Binding-site contacts:
Ligand atom O2B contacts residue MG1 of chain 1.X at 2.4 Å.
Ligand atom O3' contacts residue LYS113 of chain 1.H at 3.3 Å.
Ligand atom O1G contacts residue MG1 of chain 1.X at 2.1 Å.
Ligand atom N6 contacts residue ASP84 of chain 1.H at 2.9 Å (salt-bridge).
Ligand atom O2G contacts residue GLY127 of chain 1.H at 3.1 Å (h-bond).
Ligand atom O2A contacts residue VAL130 of chain 1.H at 3.0 Å (h-bond).
Ligand atom O2B contacts residue LYS113 of chain 1.H at 2.9 Å (salt-bridge).
Ligand atom O2' contacts residue TYR119 of chain 1.H at 3.4 Å (h-bond).
Ligand atom O3G contacts residue HIS126 of chain 1.H at 3.3 Å (h-bond).
Ligand atom O1B contacts residue LYS113 of chain 1.H at 3.0 Å.
Ligand atom N3B contacts residue GLY124 of chain 1.H at 3.4 Å.
Ligand atom O2A contacts residue MG1 of chain 1.X at 3.0 Å.
Ligand atom C2' contacts residue TYR17 of chain 1.G at 3.3 Å (hydrophobic).
Ligand atom N3 contacts residue TYR17 of chain 1.G at 2.7 Å (h-bond).
Ligand atom O2G contacts residue GLY129 of chain 1.H at 2.7 Å (h-bond).
Ligand atom O3' contacts residue GLY112 of chain 1.H at 3.2 Å (h-bond).
Ligand atom O1A contacts residue VAL128 of chain 1.H at 3.4 Å.
Ligand atom O2B contacts residue ASN57 of chain 1.H at 2.6 Å (h-bond).
Ligand atom O3G contacts residue LEU125 of chain 1.H at 3.0 Å (h-bond).
Ligand atom O2' contacts residue TYR17 of chain 1.G at 2.7 Å (h-bond).
Ligand atom O2A contacts residue GLY129 of chain 1.H at 3.4 Å.
Ligand atom O2A contacts residue ASN57 of chain 1.H at 2.8 Å (h-bond).
Ligand atom O1A contacts residue GLY129 of chain 1.H at 3.1 Å (h-bond).
Ligand atom N3B contacts residue GLY127 of chain 1.H at 3.1 Å (h-bond).
Ligand atom N3B contacts residue LEU125 of chain 1.H at 3.0 Å (h-bond).
Ligand atom O3A contacts residue GLY127 of chain 1.H at 3.1 Å.
Ligand atom O2G contacts residue GLN375 of chain 1.H at 3.1 Å (h-bond).
Ligand atom O3G contacts residue GLY124 of chain 1.H at 3.3 Å.
Ligand atom O1A contacts residue VAL130 of chain 1.H at 2.9 Å (h-bond).
Ligand atom N1 contacts residue SER174 of chain 1.H at 3.1 Å (h-bond).
Ligand atom N3 contacts residue TYR119 of chain 1.H at 3.3 Å (h-bond).
Ligand atom O3G contacts residue LYS377 of chain 1.H at 2.8 Å (salt-bridge).
Ligand atom C8 contacts residue ASN57 of chain 1.H at 3.2 Å.
Ligand atom C2' contacts residue TYR119 of chain 1.H at 3.3 Å (hydrophobic).
Ligand atom O2G contacts residue VAL128 of chain 1.H at 2.8 Å (h-bond).
Ligand atom O2' contacts residue ILE22 of chain 1.G at 3.2 Å.
Ligand atom N7 contacts residue ASN57 of chain 1.H at 3.1 Å.
Ligand atom O1G contacts residue GLU53 of chain 1.H at 2.8 Å (salt-bridge).
Ligand atom O4' contacts residue VAL104 of chain 1.H at 3.0 Å.
Ligand atom C1' contacts residue TYR17 of chain 1.G at 3.4 Å (hydrophobic).

Sequence of chain 1.H:
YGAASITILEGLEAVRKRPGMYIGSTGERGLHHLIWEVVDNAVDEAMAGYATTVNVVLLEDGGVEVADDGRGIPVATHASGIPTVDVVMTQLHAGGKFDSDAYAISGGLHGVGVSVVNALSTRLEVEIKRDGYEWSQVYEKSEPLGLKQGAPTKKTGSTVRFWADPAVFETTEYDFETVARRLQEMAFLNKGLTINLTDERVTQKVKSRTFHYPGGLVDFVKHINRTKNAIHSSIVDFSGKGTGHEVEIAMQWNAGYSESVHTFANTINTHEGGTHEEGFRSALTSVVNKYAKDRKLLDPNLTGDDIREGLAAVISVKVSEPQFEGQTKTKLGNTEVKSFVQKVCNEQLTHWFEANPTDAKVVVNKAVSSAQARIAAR

The small molecule below binds the protein below.
Small molecule (SMILES): Nc1ncnc2c1ncn2[C@@H]1O[C@H](CO[P](=O)(O)O[P](=O)(O)NP(=O)(O)O)[C@@H](O)[C@H]1O

Sequence of chain 1.G:
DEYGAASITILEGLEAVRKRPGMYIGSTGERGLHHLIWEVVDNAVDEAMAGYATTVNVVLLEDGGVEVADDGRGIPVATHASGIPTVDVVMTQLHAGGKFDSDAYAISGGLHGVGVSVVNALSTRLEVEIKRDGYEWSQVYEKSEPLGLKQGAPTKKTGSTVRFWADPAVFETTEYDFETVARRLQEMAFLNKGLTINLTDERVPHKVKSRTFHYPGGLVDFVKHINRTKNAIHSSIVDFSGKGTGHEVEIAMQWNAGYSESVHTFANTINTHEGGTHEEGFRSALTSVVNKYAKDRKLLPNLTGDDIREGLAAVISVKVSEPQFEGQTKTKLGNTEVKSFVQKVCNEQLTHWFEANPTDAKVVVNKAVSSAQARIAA